Binding-site contacts:
Ligand atom C3 contacts residue GLY1 of chain 3.C at 3.9 Å.
Ligand atom C3 contacts residue TYR78 of chain 3.C at 3.7 Å (hydrophobic).
Ligand atom C4 contacts residue ASP125 of chain 3.C at 3.4 Å.
Ligand atom O7 contacts residue LYS90 of chain 1.E at 3.2 Å.
Ligand atom O5 contacts residue TYR122 of chain 3.C at 3.1 Å (h-bond).
Ligand atom O6 contacts residue TYR122 of chain 3.C at 3.1 Å (h-bond).
Ligand atom O4 contacts residue ASP125 of chain 3.C at 2.7 Å (salt-bridge).
Ligand atom C5 contacts residue TYR122 of chain 3.C at 4.1 Å (hydrophobic).
Ligand atom C6 contacts residue ASP125 of chain 3.C at 3.3 Å.
Ligand atom O4 contacts residue GLY1 of chain 3.C at 2.9 Å (h-bond).
Ligand atom C5 contacts residue ASP125 of chain 3.C at 3.8 Å.
Ligand atom C6 contacts residue VAL80 of chain 3.C at 3.9 Å (hydrophobic).
Ligand atom C1 contacts residue GLY1 of chain 3.C at 3.7 Å.
Ligand atom C8 contacts residue LYS90 of chain 1.E at 3.5 Å.
Ligand atom O5 contacts residue TYR78 of chain 3.C at 4.1 Å.
Ligand atom C7 contacts residue LYS90 of chain 1.E at 3.4 Å.
Ligand atom C7 contacts residue GLY1 of chain 3.C at 3.8 Å.
Ligand atom C4 contacts residue TYR78 of chain 3.C at 3.7 Å (hydrophobic).
Ligand atom C7 contacts residue TYR122 of chain 3.C at 3.4 Å (hydrophobic).
Ligand atom C2 contacts residue GLY1 of chain 3.C at 4.1 Å.
Ligand atom O6 contacts residue ASP125 of chain 3.C at 2.7 Å (salt-bridge).
Ligand atom C1 contacts residue TYR122 of chain 3.C at 3.6 Å (hydrophobic).
Ligand atom C5 contacts residue TYR78 of chain 3.C at 3.6 Å (hydrophobic).
Ligand atom O6 contacts residue GLY121 of chain 3.C at 3.8 Å.
Ligand atom O3 contacts residue GLY1 of chain 3.C at 2.9 Å (h-bond).
Ligand atom C6 contacts residue TRP123 of chain 3.C at 3.6 Å (hydrophobic).
Ligand atom C6 contacts residue TYR78 of chain 3.C at 3.8 Å (hydrophobic).
Ligand atom O1 contacts residue TYR122 of chain 3.C at 4.0 Å.
Ligand atom O5 contacts residue GLY121 of chain 3.C at 3.9 Å.
Ligand atom C4 contacts residue GLY1 of chain 3.C at 3.9 Å.
Ligand atom O7 contacts residue GLY1 of chain 3.C at 2.7 Å (h-bond).
Ligand atom O6 contacts residue VAL80 of chain 3.C at 3.9 Å.
Ligand atom O6 contacts residue TRP123 of chain 3.C at 3.0 Å (h-bond).
Ligand atom C7 contacts residue TYR78 of chain 3.C at 3.4 Å (hydrophobic).
Ligand atom O4 contacts residue GLY121 of chain 3.C at 3.6 Å.
Ligand atom O1 contacts residue TYR78 of chain 3.C at 3.3 Å.
Ligand atom C6 contacts residue TYR122 of chain 3.C at 4.0 Å (hydrophobic).
Ligand atom O6 contacts residue TYR78 of chain 3.C at 3.5 Å.
Ligand atom C2 contacts residue GLY1 of chain 3.C at 3.8 Å.
Ligand atom O5 contacts residue GLY1 of chain 3.C at 4.0 Å.

Sequence of chain 3.C:
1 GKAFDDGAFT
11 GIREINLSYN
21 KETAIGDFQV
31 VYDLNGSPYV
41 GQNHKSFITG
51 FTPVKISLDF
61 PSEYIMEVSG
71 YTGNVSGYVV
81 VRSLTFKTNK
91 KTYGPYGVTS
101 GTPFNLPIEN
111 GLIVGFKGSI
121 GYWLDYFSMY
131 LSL

This protein binds this small molecule.
Small molecule (SMILES): CO[C@H]1O[C@H](CO)[C@H](O)[C@H](O[C@@H]2O[C@H](CO)[C@H](O)[C@H](O)[C@H]2NC(C)=O)[C@H]1O

Sequence of chain 1.E:
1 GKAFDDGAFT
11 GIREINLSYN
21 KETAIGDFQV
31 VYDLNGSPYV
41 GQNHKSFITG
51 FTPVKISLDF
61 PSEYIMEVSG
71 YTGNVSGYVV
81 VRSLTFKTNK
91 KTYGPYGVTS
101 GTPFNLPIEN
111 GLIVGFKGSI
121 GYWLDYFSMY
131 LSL